The small molecule below binds the protein below.
Small molecule (SMILES): CC(=O)NCCCC[C@@H](N)C(=O)/N=C/C(=O)N[C@@H](CC(C)C)C(=O)NCC(=O)N[C@H](CCCCNC(C)=O)C(=O)NCC=O

Sequence of chain 1.B:
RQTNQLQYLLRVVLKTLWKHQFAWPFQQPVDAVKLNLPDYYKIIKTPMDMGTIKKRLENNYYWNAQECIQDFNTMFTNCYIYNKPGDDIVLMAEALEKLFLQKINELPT

Binding-site contacts:
Ligand atom CH3 contacts residue PRO41 of chain 1.D at 4.0 Å (hydrophobic).
Ligand atom O contacts residue ILE105 of chain 1.B at 3.9 Å.
Ligand atom N contacts residue LEU51 of chain 1.D at 3.9 Å.
Ligand atom NZ contacts residue VAL46 of chain 1.D at 3.7 Å.
Ligand atom CD2 contacts residue MET108 of chain 1.D at 3.7 Å (hydrophobic).
Ligand atom CG contacts residue LEU53 of chain 1.B at 3.4 Å (hydrophobic).
Ligand atom CD1 contacts residue MET108 of chain 1.B at 3.8 Å (hydrophobic).
Ligand atom NZ contacts residue ASN99 of chain 1.B at 3.5 Å (h-bond).
Ligand atom O contacts residue LEU53 of chain 1.B at 3.4 Å.
Ligand atom O contacts residue MET108 of chain 1.D at 3.5 Å (h-bond).
Ligand atom OH contacts residue CYS95 of chain 1.D at 3.9 Å.
Ligand atom CA contacts residue ASN99 of chain 1.B at 3.9 Å.
Ligand atom CD2 contacts residue ASP104 of chain 1.B at 3.9 Å.
Ligand atom CH contacts residue ILE105 of chain 1.D at 3.9 Å (hydrophobic).
Ligand atom CH contacts residue ASN99 of chain 1.B at 3.8 Å.
Ligand atom CH3 contacts residue VAL46 of chain 1.B at 3.3 Å (hydrophobic).
Ligand atom CD contacts residue ASN99 of chain 1.D at 3.9 Å.
Ligand atom N contacts residue ASP104 of chain 1.D at 3.3 Å (salt-bridge).
Ligand atom OH contacts residue CYS95 of chain 1.B at 4.0 Å.
Ligand atom CD1 contacts residue PRO41 of chain 1.B at 3.9 Å (hydrophobic).
Ligand atom CA contacts residue ASP104 of chain 1.D at 3.8 Å.
Ligand atom CH3 contacts residue VAL46 of chain 1.D at 3.9 Å (hydrophobic).
Ligand atom N contacts residue ASP104 of chain 1.B at 3.3 Å (salt-bridge).
Ligand atom O contacts residue TRP40 of chain 1.D at 3.5 Å.
Ligand atom CD contacts residue ILE105 of chain 1.D at 3.9 Å (hydrophobic).
Ligand atom OH contacts residue ASN99 of chain 1.D at 3.1 Å (h-bond).
Ligand atom CE contacts residue LEU53 of chain 1.B at 4.0 Å (hydrophobic).
Ligand atom C contacts residue MET108 of chain 1.D at 3.9 Å (hydrophobic).
Ligand atom CG contacts residue ASP104 of chain 1.D at 3.9 Å.
Ligand atom CA contacts residue ASP104 of chain 1.B at 4.0 Å.
Ligand atom CB contacts residue ASP104 of chain 1.D at 3.7 Å.
Ligand atom OH contacts residue ASN99 of chain 1.B at 3.2 Å (h-bond).
Ligand atom N contacts residue ASN99 of chain 1.B at 3.5 Å (h-bond).
Ligand atom CH3 contacts residue PHE42 of chain 1.D at 3.6 Å (hydrophobic).
Ligand atom CD contacts residue ASN99 of chain 1.B at 3.1 Å.
Ligand atom O contacts residue ASP103 of chain 1.B at 3.6 Å (salt-bridge).
Ligand atom CH contacts residue VAL46 of chain 1.D at 3.8 Å (hydrophobic).
Ligand atom CD1 contacts residue TRP40 of chain 1.B at 4.0 Å (hydrophobic).
Ligand atom CH contacts residue VAL46 of chain 1.B at 4.0 Å (hydrophobic).
Ligand atom C contacts residue ASP104 of chain 1.D at 4.0 Å.

Sequence of chain 1.D:
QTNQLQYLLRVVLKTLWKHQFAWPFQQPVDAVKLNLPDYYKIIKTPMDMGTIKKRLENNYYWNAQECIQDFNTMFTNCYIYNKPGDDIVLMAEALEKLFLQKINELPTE